A small-molecule ligand and the protein it binds are described below.
Small molecule (SMILES): CC(=O)N[C@@H]1[C@@H](O)[C@H](O)[C@@H](CO)O[C@H]1O

Binding-site contacts:
Ligand atom C5 contacts residue ASN485 of chain 2.A at 3.7 Å.
Ligand atom N2 contacts residue ARG465 of chain 2.A at 4.3 Å.
Ligand atom C3 contacts residue ASN485 of chain 2.A at 3.8 Å.
Ligand atom O7 contacts residue ARG465 of chain 2.A at 3.7 Å.
Ligand atom C7 contacts residue ASN485 of chain 2.A at 3.4 Å.
Ligand atom O7 contacts residue GLU482 of chain 2.A at 4.4 Å.
Ligand atom C4 contacts residue ASN485 of chain 2.A at 4.2 Å.
Ligand atom O5 contacts residue ASN485 of chain 2.A at 2.4 Å (h-bond).
Ligand atom C2 contacts residue ASN485 of chain 2.A at 2.5 Å.
Ligand atom C8 contacts residue ARG465 of chain 2.A at 4.1 Å.
Ligand atom O7 contacts residue SER466 of chain 2.A at 4.4 Å.
Ligand atom N2 contacts residue ASN485 of chain 2.A at 3.0 Å (h-bond).
Ligand atom C8 contacts residue GLU482 of chain 2.A at 3.8 Å.
Ligand atom C8 contacts residue LYS469 of chain 2.A at 3.7 Å.
Ligand atom C7 contacts residue GLU482 of chain 2.A at 4.2 Å.
Ligand atom O3 contacts residue ARG465 of chain 2.A at 3.8 Å.
Ligand atom O7 contacts residue ASN485 of chain 2.A at 3.5 Å (h-bond).
Ligand atom C7 contacts residue ARG465 of chain 2.A at 3.8 Å.
Ligand atom C1 contacts residue ASN485 of chain 2.A at 1.4 Å.

Sequence of chain 2.A:
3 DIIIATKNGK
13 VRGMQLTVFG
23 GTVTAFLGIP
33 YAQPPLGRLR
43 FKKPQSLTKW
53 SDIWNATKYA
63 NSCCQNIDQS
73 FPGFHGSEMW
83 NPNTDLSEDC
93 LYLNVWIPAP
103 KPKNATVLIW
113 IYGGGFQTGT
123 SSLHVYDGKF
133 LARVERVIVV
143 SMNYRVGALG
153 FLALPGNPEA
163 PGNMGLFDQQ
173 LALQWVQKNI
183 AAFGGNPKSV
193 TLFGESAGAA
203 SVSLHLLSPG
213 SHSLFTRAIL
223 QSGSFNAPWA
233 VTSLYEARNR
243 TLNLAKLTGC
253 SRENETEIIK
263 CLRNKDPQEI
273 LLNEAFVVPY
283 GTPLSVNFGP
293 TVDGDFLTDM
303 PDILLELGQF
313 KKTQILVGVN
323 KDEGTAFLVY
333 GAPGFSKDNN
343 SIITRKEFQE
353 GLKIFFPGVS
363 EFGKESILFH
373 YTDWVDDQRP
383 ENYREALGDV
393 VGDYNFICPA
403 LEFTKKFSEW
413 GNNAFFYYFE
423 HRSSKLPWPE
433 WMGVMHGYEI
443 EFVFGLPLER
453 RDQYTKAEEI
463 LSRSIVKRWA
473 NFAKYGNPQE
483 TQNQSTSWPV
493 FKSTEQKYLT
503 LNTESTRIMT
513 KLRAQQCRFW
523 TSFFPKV